Sequence of chain 1.A:
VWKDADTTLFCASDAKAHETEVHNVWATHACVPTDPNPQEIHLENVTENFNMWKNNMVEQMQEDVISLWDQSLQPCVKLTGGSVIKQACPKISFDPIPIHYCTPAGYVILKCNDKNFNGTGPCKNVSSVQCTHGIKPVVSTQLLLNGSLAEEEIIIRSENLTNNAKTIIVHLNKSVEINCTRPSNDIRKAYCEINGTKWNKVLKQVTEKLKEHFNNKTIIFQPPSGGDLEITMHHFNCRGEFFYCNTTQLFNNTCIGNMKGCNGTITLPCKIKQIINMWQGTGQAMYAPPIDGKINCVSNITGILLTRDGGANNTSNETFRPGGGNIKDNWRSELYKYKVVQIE

Binding-site contacts:
Ligand atom C1 contacts residue GLU200 of chain 1.A at 4.0 Å.
Ligand atom O5 contacts residue GLU200 of chain 1.A at 3.2 Å (salt-bridge).
Ligand atom C5 contacts residue GLU200 of chain 1.A at 4.1 Å.
Ligand atom O5 contacts residue ASN179 of chain 1.A at 2.3 Å (h-bond).
Ligand atom C8 contacts residue ASN179 of chain 1.A at 4.5 Å.
Ligand atom C7 contacts residue ASN179 of chain 1.A at 3.3 Å.
Ligand atom C7 contacts residue VAL307 of chain 1.A at 4.4 Å (hydrophobic).
Ligand atom C1 contacts residue ASN179 of chain 1.A at 1.4 Å.
Ligand atom O6 contacts residue TYR198 of chain 1.A at 3.5 Å (h-bond).
Ligand atom C8 contacts residue VAL307 of chain 1.A at 4.1 Å (hydrophobic).
Ligand atom C6 contacts residue GLU200 of chain 1.A at 3.6 Å.
Ligand atom C4 contacts residue ASN179 of chain 1.A at 4.2 Å.
Ligand atom C8 contacts residue GLU177 of chain 1.A at 4.2 Å.
Ligand atom N2 contacts residue VAL307 of chain 1.A at 4.4 Å.
Ligand atom O6 contacts residue THR181 of chain 1.A at 4.0 Å.
Ligand atom N2 contacts residue ASN179 of chain 1.A at 3.0 Å (h-bond).
Ligand atom C6 contacts residue TYR198 of chain 1.A at 4.1 Å (hydrophobic).
Ligand atom C5 contacts residue ASN179 of chain 1.A at 3.6 Å.
Ligand atom C2 contacts residue ASN179 of chain 1.A at 2.5 Å.
Ligand atom O5 contacts residue THR181 of chain 1.A at 4.0 Å.
Ligand atom C5 contacts residue THR181 of chain 1.A at 3.9 Å.
Ligand atom C3 contacts residue ASN179 of chain 1.A at 3.8 Å.
Ligand atom O7 contacts residue ASN179 of chain 1.A at 3.1 Å (h-bond).
Ligand atom C6 contacts residue THR181 of chain 1.A at 3.9 Å.
Ligand atom O7 contacts residue GLU177 of chain 1.A at 4.1 Å.
Ligand atom C1 contacts residue ASN305 of chain 1.A at 4.2 Å.

The protein below binds the small molecule below.
Small molecule (SMILES): CC(=O)N[C@@H]1[C@@H](O)[C@H](O)[C@@H](CO)O[C@H]1O